Sequence of chain 43.E:
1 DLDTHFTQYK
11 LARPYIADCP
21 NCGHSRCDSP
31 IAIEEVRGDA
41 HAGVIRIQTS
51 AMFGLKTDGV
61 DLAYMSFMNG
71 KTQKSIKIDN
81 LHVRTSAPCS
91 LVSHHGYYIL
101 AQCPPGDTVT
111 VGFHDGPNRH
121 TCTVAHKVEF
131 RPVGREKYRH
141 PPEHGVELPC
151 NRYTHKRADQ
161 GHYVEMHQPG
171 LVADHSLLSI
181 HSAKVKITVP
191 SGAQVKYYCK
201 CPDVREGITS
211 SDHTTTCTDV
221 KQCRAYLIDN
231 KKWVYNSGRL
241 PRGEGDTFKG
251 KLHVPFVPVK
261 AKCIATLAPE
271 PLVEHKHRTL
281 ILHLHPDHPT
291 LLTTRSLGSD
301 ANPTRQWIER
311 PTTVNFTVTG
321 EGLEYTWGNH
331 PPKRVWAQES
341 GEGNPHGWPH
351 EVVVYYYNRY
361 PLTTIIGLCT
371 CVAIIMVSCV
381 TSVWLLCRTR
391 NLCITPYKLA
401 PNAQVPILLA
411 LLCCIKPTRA

Binding-site contacts:
Ligand atom C5 contacts residue ASN315 of chain 43.E at 3.7 Å.
Ligand atom C7 contacts residue ASN315 of chain 43.E at 3.3 Å.
Ligand atom N2 contacts residue ASN315 of chain 43.E at 2.8 Å (h-bond).
Ligand atom O5 contacts residue VAL314 of chain 43.E at 3.8 Å.
Ligand atom C4 contacts residue ASN315 of chain 43.E at 4.3 Å.
Ligand atom O5 contacts residue ASN315 of chain 43.E at 2.4 Å (h-bond).
Ligand atom C1 contacts residue VAL314 of chain 43.E at 4.4 Å (hydrophobic).
Ligand atom C3 contacts residue ASN315 of chain 43.E at 3.8 Å.
Ligand atom C8 contacts residue ASN315 of chain 43.E at 3.5 Å.
Ligand atom O7 contacts residue ASN315 of chain 43.E at 4.2 Å.
Ligand atom C6 contacts residue ASN315 of chain 43.E at 4.5 Å.
Ligand atom C2 contacts residue ASN315 of chain 43.E at 2.5 Å.
Ligand atom C6 contacts residue THR313 of chain 43.E at 4.5 Å.
Ligand atom C1 contacts residue ASN315 of chain 43.E at 1.4 Å.
Ligand atom O5 contacts residue THR313 of chain 43.E at 4.3 Å.
Ligand atom C8 contacts residue ILE281 of chain 43.E at 4.5 Å (hydrophobic).

A protein and the small-molecule ligand that binds it are described below.
Small molecule (SMILES): CC(=O)N[C@@H]1[C@@H](O)[C@H](O)[C@@H](CO)O[C@H]1O